Binding-site contacts:
Ligand atom C2 contacts residue THR82 of chain 1.A at 4.0 Å.
Ligand atom C4 contacts residue PHE203 of chain 1.A at 3.6 Å (hydrophobic).
Ligand atom C7 contacts residue LEU111 of chain 1.A at 3.7 Å (hydrophobic).
Ligand atom C18 contacts residue ALA201 of chain 1.A at 3.9 Å (hydrophobic).
Ligand atom C8 contacts residue PRO202 of chain 1.A at 4.0 Å (hydrophobic).
Ligand atom O1 contacts residue THR112 of chain 1.A at 3.5 Å.
Ligand atom C27 contacts residue TYR192 of chain 1.A at 3.5 Å (hydrophobic).
Ligand atom C3 contacts residue THR112 of chain 1.A at 3.6 Å.
Ligand atom O1 contacts residue TRP27 of chain 1.A at 4.0 Å.
Ligand atom C12 contacts residue ASN86 of chain 1.A at 3.9 Å.
Ligand atom C4 contacts residue ASN41 of chain 1.A at 3.4 Å.
Ligand atom C1 contacts residue THR112 of chain 1.A at 4.0 Å.
Ligand atom C21 contacts residue PRO90 of chain 1.A at 3.8 Å (hydrophobic).
Ligand atom C15 contacts residue ALA201 of chain 1.A at 3.7 Å (hydrophobic).
Ligand atom C23 contacts residue MET193 of chain 1.A at 3.9 Å (hydrophobic).
Ligand atom C14 contacts residue PHE108 of chain 1.A at 3.8 Å (hydrophobic).
Ligand atom C6 contacts residue LEU111 of chain 1.A at 3.9 Å (hydrophobic).
Ligand atom C2 contacts residue GLN79 of chain 1.A at 3.7 Å.
Ligand atom C7 contacts residue ILE205 of chain 1.A at 3.8 Å (hydrophobic).
Ligand atom C3 contacts residue ASN41 of chain 1.A at 3.7 Å.
Ligand atom C16 contacts residue PHE108 of chain 1.A at 4.0 Å (hydrophobic).
Ligand atom C11 contacts residue LEU83 of chain 1.A at 3.9 Å (hydrophobic).
Ligand atom O1 contacts residue ASN41 of chain 1.A at 2.8 Å (h-bond).
Ligand atom C11 contacts residue ASN86 of chain 1.A at 3.7 Å.
Ligand atom C27 contacts residue MET193 of chain 1.A at 3.7 Å (hydrophobic).
Ligand atom C15 contacts residue MET193 of chain 1.A at 3.5 Å (hydrophobic).
Ligand atom C22 contacts residue MET193 of chain 1.A at 3.8 Å (hydrophobic).
Ligand atom C18 contacts residue GLN200 of chain 1.A at 3.9 Å.
Ligand atom C19 contacts residue THR82 of chain 1.A at 4.0 Å.
Ligand atom O1 contacts residue GLN79 of chain 1.A at 3.0 Å (h-bond).
Ligand atom C26 contacts residue TYR192 of chain 1.A at 3.9 Å (hydrophobic).
Ligand atom C16 contacts residue MET193 of chain 1.A at 2.9 Å (hydrophobic).
Ligand atom C18 contacts residue ASN86 of chain 1.A at 4.0 Å.
Ligand atom C19 contacts residue PRO202 of chain 1.A at 3.5 Å (hydrophobic).
Ligand atom C26 contacts residue ASN198 of chain 1.A at 3.9 Å.
Ligand atom C27 contacts residue LEU176 of chain 1.A at 3.2 Å (hydrophobic).
Ligand atom C1 contacts residue LEU83 of chain 1.A at 3.9 Å (hydrophobic).
Ligand atom C17 contacts residue PHE108 of chain 1.A at 3.7 Å (hydrophobic).
Ligand atom C21 contacts residue ASN86 of chain 1.A at 3.4 Å.
Ligand atom C6 contacts residue PHE203 of chain 1.A at 3.7 Å (hydrophobic).

A small-molecule ligand and the protein it binds are described below.
Small molecule (SMILES): CC(C)CCC[C@@H](C)[C@H]1CC[C@H]2[C@@H]3CC=C4C[C@@H](O)CC[C@]4(C)[C@H]3CC[C@]12C

Sequence of chain 1.A:
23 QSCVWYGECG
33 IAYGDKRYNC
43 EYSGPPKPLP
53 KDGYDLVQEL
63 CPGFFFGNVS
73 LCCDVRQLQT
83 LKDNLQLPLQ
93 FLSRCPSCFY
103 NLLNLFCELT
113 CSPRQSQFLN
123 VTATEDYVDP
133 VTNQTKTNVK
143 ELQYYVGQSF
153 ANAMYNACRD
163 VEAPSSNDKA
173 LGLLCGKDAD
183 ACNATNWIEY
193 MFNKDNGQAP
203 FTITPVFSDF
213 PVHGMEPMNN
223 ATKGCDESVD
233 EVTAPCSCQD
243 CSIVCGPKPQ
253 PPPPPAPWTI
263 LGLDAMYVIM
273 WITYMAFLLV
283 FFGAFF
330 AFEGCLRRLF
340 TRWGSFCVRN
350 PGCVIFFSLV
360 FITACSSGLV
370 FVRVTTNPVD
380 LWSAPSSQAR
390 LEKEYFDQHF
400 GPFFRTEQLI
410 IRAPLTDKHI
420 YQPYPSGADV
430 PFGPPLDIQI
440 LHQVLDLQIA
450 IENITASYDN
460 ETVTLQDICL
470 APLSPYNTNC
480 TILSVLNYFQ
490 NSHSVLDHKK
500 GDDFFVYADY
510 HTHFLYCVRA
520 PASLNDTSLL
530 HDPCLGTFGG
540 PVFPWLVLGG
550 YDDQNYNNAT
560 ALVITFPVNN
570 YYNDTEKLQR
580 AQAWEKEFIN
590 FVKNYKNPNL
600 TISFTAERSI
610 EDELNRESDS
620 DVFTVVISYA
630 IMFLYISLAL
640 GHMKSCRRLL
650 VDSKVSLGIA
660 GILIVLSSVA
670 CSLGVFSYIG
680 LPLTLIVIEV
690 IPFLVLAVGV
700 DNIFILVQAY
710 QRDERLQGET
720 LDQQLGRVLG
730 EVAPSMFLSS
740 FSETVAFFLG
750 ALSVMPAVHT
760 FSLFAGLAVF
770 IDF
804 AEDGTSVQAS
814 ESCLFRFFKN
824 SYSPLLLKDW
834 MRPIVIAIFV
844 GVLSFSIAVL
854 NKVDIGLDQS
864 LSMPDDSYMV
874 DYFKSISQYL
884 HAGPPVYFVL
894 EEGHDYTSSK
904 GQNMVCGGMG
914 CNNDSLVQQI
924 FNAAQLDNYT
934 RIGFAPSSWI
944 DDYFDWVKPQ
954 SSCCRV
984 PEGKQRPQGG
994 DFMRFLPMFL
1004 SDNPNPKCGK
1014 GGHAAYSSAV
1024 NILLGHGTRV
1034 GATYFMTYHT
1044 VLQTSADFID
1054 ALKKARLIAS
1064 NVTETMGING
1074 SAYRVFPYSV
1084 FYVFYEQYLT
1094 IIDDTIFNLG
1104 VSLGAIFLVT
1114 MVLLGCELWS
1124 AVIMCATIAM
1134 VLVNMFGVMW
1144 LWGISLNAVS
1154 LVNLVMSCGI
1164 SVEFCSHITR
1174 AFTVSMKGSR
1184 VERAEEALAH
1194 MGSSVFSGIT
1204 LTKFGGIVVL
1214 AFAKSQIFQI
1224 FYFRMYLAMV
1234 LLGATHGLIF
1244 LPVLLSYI